Sequence of chain 51.E:
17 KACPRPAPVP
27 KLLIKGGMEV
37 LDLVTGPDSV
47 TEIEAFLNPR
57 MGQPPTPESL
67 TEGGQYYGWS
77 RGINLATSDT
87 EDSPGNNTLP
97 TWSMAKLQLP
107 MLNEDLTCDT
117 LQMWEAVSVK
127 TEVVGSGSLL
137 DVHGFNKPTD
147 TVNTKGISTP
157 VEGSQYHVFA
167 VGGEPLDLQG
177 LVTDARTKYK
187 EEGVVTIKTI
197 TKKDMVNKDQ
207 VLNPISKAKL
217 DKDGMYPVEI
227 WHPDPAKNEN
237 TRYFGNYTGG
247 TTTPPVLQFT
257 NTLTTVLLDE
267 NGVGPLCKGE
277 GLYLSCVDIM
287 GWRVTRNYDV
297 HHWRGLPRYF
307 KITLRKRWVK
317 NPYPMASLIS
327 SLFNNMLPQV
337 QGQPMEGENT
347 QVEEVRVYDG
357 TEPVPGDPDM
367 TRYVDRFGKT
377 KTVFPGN

This small molecule binds to this protein.
Small molecule (SMILES): CC(=O)N[C@H]1[C@H]([C@H](O)[C@H](O)CO)O[C@@](O[C@H]2[C@@H](O)[C@@H](CO)O[C@@H](O[C@H]3[C@H](O)[C@@H](O)[C@H](O)O[C@@H]3CO)[C@@H]2O)(C(=O)O)C[C@@H]1O

Sequence of chain 51.D:
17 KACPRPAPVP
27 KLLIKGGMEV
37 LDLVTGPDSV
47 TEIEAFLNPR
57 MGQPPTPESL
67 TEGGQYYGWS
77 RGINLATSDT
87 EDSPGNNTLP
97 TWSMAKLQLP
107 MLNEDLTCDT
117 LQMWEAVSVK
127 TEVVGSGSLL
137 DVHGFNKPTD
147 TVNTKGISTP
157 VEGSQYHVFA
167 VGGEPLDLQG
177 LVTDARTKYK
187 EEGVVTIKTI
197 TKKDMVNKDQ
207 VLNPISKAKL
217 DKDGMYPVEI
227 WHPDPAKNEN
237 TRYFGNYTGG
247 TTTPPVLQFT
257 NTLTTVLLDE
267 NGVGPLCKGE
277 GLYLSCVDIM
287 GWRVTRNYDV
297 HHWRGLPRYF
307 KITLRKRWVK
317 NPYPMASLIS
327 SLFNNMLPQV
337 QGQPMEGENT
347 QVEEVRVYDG

Binding-site contacts:
Ligand atom C6 contacts residue ASN93 of chain 51.D at 3.2 Å.
Ligand atom C1 contacts residue TYR72 of chain 51.D at 3.8 Å (hydrophobic).
Ligand atom O4 contacts residue THR291 of chain 51.D at 4.0 Å.
Ligand atom O1B contacts residue TYR72 of chain 51.D at 4.0 Å.
Ligand atom O1A contacts residue TYR72 of chain 51.D at 3.3 Å.
Ligand atom O1B contacts residue ARG77 of chain 51.D at 2.8 Å (salt-bridge).
Ligand atom C11 contacts residue ASP85 of chain 51.E at 3.6 Å.
Ligand atom C11 contacts residue TYR72 of chain 51.D at 4.0 Å (hydrophobic).
Ligand atom C4 contacts residue GLY78 of chain 51.D at 3.8 Å.
Ligand atom O10 contacts residue THR291 of chain 51.D at 3.8 Å.
Ligand atom O4 contacts residue ARG77 of chain 51.D at 4.3 Å.
Ligand atom C4 contacts residue HIS298 of chain 51.D at 3.7 Å.
Ligand atom C3 contacts residue VAL296 of chain 51.D at 3.5 Å (hydrophobic).
Ligand atom O1A contacts residue GLY78 of chain 51.D at 4.1 Å.
Ligand atom C4 contacts residue VAL296 of chain 51.D at 4.2 Å (hydrophobic).
Ligand atom O4 contacts residue TYR72 of chain 51.D at 3.9 Å.
Ligand atom O1A contacts residue ARG77 of chain 51.D at 2.8 Å (salt-bridge).
Ligand atom C6 contacts residue TYR72 of chain 51.D at 3.8 Å (hydrophobic).
Ligand atom C4 contacts residue ARG77 of chain 51.D at 4.1 Å.
Ligand atom C6 contacts residue THR94 of chain 51.D at 4.2 Å.
Ligand atom O4 contacts residue VAL296 of chain 51.D at 4.0 Å.
Ligand atom O8 contacts residue TYR72 of chain 51.D at 3.7 Å.
Ligand atom C3 contacts residue ARG77 of chain 51.D at 3.4 Å.
Ligand atom C4 contacts residue TYR72 of chain 51.D at 3.4 Å (hydrophobic).
Ligand atom O4 contacts residue GLY78 of chain 51.D at 3.1 Å (h-bond).
Ligand atom C1 contacts residue ARG77 of chain 51.D at 3.4 Å.
Ligand atom C2 contacts residue ARG77 of chain 51.D at 4.0 Å.
Ligand atom O3 contacts residue GLY78 of chain 51.D at 3.8 Å.
Ligand atom O4 contacts residue HIS298 of chain 51.D at 2.6 Å (h-bond).
Ligand atom O3 contacts residue VAL296 of chain 51.D at 4.3 Å.
Ligand atom N5 contacts residue TYR72 of chain 51.D at 3.0 Å (h-bond).
Ligand atom O8 contacts residue ARG77 of chain 51.D at 3.6 Å.
Ligand atom O6 contacts residue ASN93 of chain 51.D at 3.4 Å (h-bond).
Ligand atom C10 contacts residue TYR72 of chain 51.D at 3.8 Å (hydrophobic).
Ligand atom O3 contacts residue ASN80 of chain 51.D at 3.8 Å.
Ligand atom C3 contacts residue GLY78 of chain 51.D at 4.0 Å.
Ligand atom C3 contacts residue HIS298 of chain 51.D at 3.9 Å.
Ligand atom C5 contacts residue TYR72 of chain 51.D at 3.6 Å (hydrophobic).
Ligand atom O4 contacts residue ILE79 of chain 51.D at 4.2 Å.
Ligand atom O3 contacts residue ARG77 of chain 51.D at 4.3 Å.